Sequence of chain 1.B:
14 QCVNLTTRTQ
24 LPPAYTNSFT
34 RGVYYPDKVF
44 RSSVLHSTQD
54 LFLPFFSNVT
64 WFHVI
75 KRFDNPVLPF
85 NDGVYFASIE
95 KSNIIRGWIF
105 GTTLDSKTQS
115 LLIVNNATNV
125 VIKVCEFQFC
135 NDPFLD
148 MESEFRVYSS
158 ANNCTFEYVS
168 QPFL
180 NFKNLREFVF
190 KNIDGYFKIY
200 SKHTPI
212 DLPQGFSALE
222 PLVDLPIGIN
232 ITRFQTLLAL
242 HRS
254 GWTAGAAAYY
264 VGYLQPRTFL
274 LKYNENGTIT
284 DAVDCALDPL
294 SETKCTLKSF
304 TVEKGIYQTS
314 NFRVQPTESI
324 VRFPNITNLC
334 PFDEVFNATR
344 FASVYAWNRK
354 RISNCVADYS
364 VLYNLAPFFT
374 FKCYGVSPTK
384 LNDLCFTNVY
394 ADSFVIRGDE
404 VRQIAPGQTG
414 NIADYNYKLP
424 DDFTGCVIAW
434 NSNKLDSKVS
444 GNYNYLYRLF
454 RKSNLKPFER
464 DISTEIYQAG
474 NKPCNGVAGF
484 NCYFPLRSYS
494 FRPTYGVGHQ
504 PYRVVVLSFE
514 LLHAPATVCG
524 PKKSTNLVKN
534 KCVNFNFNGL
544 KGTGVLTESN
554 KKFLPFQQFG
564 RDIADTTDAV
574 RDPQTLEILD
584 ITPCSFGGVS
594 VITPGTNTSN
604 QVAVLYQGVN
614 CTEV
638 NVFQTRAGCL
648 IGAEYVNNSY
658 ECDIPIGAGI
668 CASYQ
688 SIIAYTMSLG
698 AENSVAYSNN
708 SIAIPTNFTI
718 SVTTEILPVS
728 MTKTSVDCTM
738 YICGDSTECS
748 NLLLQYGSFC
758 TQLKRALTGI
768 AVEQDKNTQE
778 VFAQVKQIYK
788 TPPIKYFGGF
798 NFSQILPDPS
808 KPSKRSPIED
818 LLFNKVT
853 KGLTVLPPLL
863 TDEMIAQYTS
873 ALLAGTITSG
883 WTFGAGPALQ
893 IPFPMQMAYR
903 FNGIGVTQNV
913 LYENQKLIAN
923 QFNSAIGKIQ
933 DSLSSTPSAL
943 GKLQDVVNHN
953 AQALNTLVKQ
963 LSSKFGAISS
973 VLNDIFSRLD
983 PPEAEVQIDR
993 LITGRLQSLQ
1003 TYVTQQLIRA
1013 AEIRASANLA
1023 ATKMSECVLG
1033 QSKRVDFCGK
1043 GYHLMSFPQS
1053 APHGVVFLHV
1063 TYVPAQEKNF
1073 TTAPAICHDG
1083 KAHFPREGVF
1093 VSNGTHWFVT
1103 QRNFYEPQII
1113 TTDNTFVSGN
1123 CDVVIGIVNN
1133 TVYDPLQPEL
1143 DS

Binding-site contacts:
Ligand atom O5 contacts residue ASN1071 of chain 1.A at 2.3 Å (h-bond).
Ligand atom C4 contacts residue ASN1071 of chain 1.A at 4.2 Å.
Ligand atom C8 contacts residue LYS1070 of chain 1.A at 4.3 Å.
Ligand atom C6 contacts residue ALA703 of chain 1.A at 4.4 Å (hydrophobic).
Ligand atom C1 contacts residue ASN1071 of chain 1.A at 1.4 Å.
Ligand atom O6 contacts residue ASN1071 of chain 1.A at 4.4 Å.
Ligand atom C3 contacts residue ASN1071 of chain 1.A at 3.8 Å.
Ligand atom C5 contacts residue ALA703 of chain 1.A at 3.7 Å (hydrophobic).
Ligand atom C8 contacts residue ALA703 of chain 1.A at 4.3 Å (hydrophobic).
Ligand atom C2 contacts residue ASN1071 of chain 1.A at 2.5 Å.
Ligand atom C5 contacts residue ASN1071 of chain 1.A at 3.6 Å.
Ligand atom C8 contacts residue GLU1069 of chain 1.A at 3.4 Å.
Ligand atom N2 contacts residue ASN1071 of chain 1.A at 2.9 Å (h-bond).
Ligand atom O7 contacts residue SER701 of chain 1.A at 4.4 Å.
Ligand atom C4 contacts residue ALA703 of chain 1.A at 4.2 Å (hydrophobic).
Ligand atom C7 contacts residue ALA703 of chain 1.A at 3.9 Å (hydrophobic).
Ligand atom C7 contacts residue ASN1071 of chain 1.A at 3.7 Å.
Ligand atom C3 contacts residue ALA703 of chain 1.A at 4.4 Å (hydrophobic).
Ligand atom O7 contacts residue ASN1071 of chain 1.A at 4.0 Å.
Ligand atom C1 contacts residue GLN892 of chain 1.B at 4.1 Å.
Ligand atom C8 contacts residue ASN1071 of chain 1.A at 4.2 Å.
Ligand atom O4 contacts residue ALA703 of chain 1.A at 3.7 Å.
Ligand atom O7 contacts residue ALA703 of chain 1.A at 3.4 Å.

The small molecule below binds the protein below.
Small molecule (SMILES): CC(=O)N[C@H]1[C@H](O[C@H]2[C@H](O)[C@@H](NC(C)=O)CO[C@@H]2CO)O[C@H](CO)[C@@H](O)[C@@H]1O

Sequence of chain 1.A:
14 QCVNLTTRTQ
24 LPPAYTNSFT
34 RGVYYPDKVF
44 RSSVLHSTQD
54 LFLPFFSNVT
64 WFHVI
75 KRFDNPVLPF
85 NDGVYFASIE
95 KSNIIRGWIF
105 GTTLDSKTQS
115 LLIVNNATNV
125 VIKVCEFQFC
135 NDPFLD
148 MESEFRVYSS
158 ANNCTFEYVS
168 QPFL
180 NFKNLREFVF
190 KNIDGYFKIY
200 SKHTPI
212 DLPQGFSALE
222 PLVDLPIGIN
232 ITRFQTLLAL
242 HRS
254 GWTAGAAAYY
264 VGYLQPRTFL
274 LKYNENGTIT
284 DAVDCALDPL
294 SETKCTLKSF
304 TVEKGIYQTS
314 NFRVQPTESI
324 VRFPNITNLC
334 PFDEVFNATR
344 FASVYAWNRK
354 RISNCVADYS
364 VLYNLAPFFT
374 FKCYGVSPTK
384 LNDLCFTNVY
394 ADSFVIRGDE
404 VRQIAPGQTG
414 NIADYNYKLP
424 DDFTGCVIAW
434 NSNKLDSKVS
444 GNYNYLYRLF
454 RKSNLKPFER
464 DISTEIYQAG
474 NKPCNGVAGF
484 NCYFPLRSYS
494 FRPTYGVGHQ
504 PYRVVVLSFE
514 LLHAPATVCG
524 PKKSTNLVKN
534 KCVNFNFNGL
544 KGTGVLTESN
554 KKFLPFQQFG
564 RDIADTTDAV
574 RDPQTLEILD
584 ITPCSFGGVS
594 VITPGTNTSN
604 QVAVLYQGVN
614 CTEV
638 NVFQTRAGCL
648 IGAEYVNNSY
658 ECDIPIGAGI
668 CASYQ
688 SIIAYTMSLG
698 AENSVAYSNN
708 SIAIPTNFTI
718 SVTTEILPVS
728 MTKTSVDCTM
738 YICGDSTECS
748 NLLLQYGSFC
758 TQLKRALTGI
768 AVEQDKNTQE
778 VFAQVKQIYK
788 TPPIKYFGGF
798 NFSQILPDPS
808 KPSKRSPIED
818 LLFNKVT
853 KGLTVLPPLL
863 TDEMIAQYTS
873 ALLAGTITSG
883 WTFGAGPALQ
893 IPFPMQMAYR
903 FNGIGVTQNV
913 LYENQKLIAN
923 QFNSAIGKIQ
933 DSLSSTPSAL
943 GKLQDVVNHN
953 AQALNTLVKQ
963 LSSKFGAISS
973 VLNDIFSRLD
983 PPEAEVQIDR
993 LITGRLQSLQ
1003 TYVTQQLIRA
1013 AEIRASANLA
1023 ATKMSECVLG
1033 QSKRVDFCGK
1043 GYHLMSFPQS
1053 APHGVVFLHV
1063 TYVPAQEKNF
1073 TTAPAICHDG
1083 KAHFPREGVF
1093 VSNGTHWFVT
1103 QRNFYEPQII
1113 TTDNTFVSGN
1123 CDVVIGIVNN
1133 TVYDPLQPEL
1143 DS